Sequence of chain 1.C:
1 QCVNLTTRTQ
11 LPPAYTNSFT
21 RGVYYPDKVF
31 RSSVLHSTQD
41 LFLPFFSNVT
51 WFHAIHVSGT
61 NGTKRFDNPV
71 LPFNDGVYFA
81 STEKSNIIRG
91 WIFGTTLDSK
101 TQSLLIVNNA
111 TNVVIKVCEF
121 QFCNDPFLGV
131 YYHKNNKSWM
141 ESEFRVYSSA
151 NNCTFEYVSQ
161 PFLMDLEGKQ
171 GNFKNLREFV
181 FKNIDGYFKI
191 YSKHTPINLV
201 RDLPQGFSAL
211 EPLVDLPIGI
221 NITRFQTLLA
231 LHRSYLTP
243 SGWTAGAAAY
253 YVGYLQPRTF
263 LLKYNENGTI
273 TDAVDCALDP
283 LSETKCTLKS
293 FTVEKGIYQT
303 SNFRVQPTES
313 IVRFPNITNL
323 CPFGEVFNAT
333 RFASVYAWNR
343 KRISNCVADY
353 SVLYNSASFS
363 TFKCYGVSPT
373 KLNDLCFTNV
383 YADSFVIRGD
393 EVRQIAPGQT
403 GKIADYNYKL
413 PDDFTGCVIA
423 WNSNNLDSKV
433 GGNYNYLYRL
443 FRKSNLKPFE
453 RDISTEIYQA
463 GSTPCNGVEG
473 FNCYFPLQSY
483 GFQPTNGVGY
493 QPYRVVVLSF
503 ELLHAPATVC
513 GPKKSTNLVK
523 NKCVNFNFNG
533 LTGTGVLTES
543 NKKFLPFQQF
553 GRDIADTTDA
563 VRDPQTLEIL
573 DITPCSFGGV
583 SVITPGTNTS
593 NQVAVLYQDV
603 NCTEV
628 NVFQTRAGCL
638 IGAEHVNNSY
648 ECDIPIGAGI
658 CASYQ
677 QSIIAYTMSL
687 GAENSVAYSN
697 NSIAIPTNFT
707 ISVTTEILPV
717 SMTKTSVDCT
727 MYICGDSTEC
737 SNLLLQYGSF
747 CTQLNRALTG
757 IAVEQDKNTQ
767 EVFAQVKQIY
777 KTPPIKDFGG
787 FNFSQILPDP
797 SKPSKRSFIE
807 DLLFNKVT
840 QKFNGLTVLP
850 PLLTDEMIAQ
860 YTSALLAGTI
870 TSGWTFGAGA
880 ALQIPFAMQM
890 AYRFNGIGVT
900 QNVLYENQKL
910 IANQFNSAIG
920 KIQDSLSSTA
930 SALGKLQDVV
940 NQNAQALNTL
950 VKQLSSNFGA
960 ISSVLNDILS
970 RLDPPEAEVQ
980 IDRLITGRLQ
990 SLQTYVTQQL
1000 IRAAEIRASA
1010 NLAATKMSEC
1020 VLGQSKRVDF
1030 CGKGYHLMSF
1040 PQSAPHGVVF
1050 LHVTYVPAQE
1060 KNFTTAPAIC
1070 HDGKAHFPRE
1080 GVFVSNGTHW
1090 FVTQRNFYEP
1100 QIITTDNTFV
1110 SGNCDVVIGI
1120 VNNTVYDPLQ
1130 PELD

A protein and the small-molecule ligand that binds it are described below.
Small molecule (SMILES): CC(=O)N[C@@H]1[C@@H](O)[C@H](O)[C@@H](CO)O[C@H]1O

Binding-site contacts:
Ligand atom N2 contacts residue GLN1058 of chain 1.C at 4.4 Å.
Ligand atom O6 contacts residue GLN913 of chain 1.C at 3.8 Å.
Ligand atom O5 contacts residue ASN704 of chain 1.C at 2.4 Å (h-bond).
Ligand atom C5 contacts residue LEU909 of chain 1.C at 4.2 Å (hydrophobic).
Ligand atom C4 contacts residue ASN704 of chain 1.C at 4.2 Å.
Ligand atom C3 contacts residue ASN704 of chain 1.C at 3.8 Å.
Ligand atom O7 contacts residue GLN1058 of chain 1.C at 3.6 Å.
Ligand atom C6 contacts residue GLN913 of chain 1.C at 4.4 Å.
Ligand atom C7 contacts residue GLN1058 of chain 1.C at 4.1 Å.
Ligand atom O7 contacts residue ASN704 of chain 1.C at 4.2 Å.
Ligand atom O4 contacts residue LEU909 of chain 1.C at 4.2 Å.
Ligand atom C1 contacts residue ASN704 of chain 1.C at 1.4 Å.
Ligand atom N2 contacts residue ASN704 of chain 1.C at 2.9 Å (h-bond).
Ligand atom O5 contacts residue GLN1058 of chain 1.C at 3.5 Å (h-bond).
Ligand atom C1 contacts residue GLN1058 of chain 1.C at 3.3 Å.
Ligand atom C2 contacts residue GLN1058 of chain 1.C at 3.7 Å.
Ligand atom C2 contacts residue ASN704 of chain 1.C at 2.4 Å.
Ligand atom C5 contacts residue ASN704 of chain 1.C at 3.7 Å.
Ligand atom C7 contacts residue ASN704 of chain 1.C at 3.8 Å.